This small molecule binds to this protein.
Small molecule (SMILES): CC(=O)N[C@H]1[C@@H](O[C@H]2[C@@H](O)[C@@H](CO)O[C@@H](O)[C@@H]2O[C@@H]2O[C@@H](C)[C@@H](O)[C@@H](O)[C@@H]2O)O[C@H](CO)[C@H](O)[C@@H]1O

Binding-site contacts:
Ligand atom O6 contacts residue PRO315 of chain 1.A at 3.5 Å.
Ligand atom O2 contacts residue GLU313 of chain 1.A at 2.7 Å (salt-bridge).
Ligand atom C6 contacts residue GLU266 of chain 1.A at 3.5 Å.
Ligand atom O6 contacts residue THR229 of chain 1.A at 3.8 Å.
Ligand atom C6 contacts residue GLU313 of chain 1.A at 3.6 Å.
Ligand atom C6 contacts residue THR126 of chain 1.A at 3.9 Å.
Ligand atom O3 contacts residue LYS530 of chain 1.A at 3.0 Å (salt-bridge).
Ligand atom C6 contacts residue GLU161 of chain 1.A at 3.6 Å.
Ligand atom C6 contacts residue PRO315 of chain 1.A at 3.6 Å (hydrophobic).
Ligand atom C4 contacts residue TRP262 of chain 1.A at 3.7 Å (hydrophobic).
Ligand atom O1 contacts residue GLU161 of chain 1.A at 2.5 Å (salt-bridge).
Ligand atom C2 contacts residue HIS82 of chain 1.A at 3.7 Å.
Ligand atom O4 contacts residue LYS530 of chain 1.A at 3.3 Å (salt-bridge).
Ligand atom C2 contacts residue TYR43 of chain 1.A at 3.6 Å (hydrophobic).
Ligand atom C6 contacts residue TRP262 of chain 1.A at 3.6 Å (hydrophobic).
Ligand atom O2 contacts residue GLU313 of chain 1.A at 3.7 Å.
Ligand atom O3 contacts residue ASP84 of chain 1.A at 2.5 Å (salt-bridge).
Ligand atom O4 contacts residue HIS314 of chain 1.A at 3.7 Å.
Ligand atom O3 contacts residue TYR43 of chain 1.A at 3.3 Å (h-bond).
Ligand atom C6 contacts residue TYR265 of chain 1.A at 3.6 Å (hydrophobic).
Ligand atom O4 contacts residue THR126 of chain 1.A at 2.6 Å (h-bond).
Ligand atom O6 contacts residue HIS314 of chain 1.A at 3.5 Å.
Ligand atom O6 contacts residue TYR265 of chain 1.A at 3.7 Å.
Ligand atom O6 contacts residue GLU266 of chain 1.A at 2.7 Å (salt-bridge).
Ligand atom O4 contacts residue HIS82 of chain 1.A at 3.1 Å (h-bond).
Ligand atom O3 contacts residue HIS82 of chain 1.A at 2.8 Å (h-bond).
Ligand atom C5 contacts residue GLU161 of chain 1.A at 3.6 Å.
Ligand atom C1 contacts residue GLU161 of chain 1.A at 3.4 Å.
Ligand atom C6 contacts residue HIS314 of chain 1.A at 3.6 Å.
Ligand atom C1 contacts residue TRP262 of chain 1.A at 3.4 Å (hydrophobic).
Ligand atom O3 contacts residue THR160 of chain 1.A at 3.5 Å.
Ligand atom O6 contacts residue GLU313 of chain 1.A at 2.8 Å (salt-bridge).
Ligand atom C4 contacts residue ASP84 of chain 1.A at 3.8 Å.
Ligand atom C3 contacts residue ASP84 of chain 1.A at 3.3 Å.
Ligand atom O3 contacts residue GLU313 of chain 1.A at 3.8 Å.
Ligand atom O5 contacts residue TRP262 of chain 1.A at 3.1 Å (h-bond).
Ligand atom C3 contacts residue HIS82 of chain 1.A at 3.7 Å.
Ligand atom O6 contacts residue TRP262 of chain 1.A at 3.0 Å (h-bond).
Ligand atom C4 contacts residue THR126 of chain 1.A at 3.2 Å.
Ligand atom O2 contacts residue TYR43 of chain 1.A at 2.7 Å (h-bond).

Sequence of chain 1.A:
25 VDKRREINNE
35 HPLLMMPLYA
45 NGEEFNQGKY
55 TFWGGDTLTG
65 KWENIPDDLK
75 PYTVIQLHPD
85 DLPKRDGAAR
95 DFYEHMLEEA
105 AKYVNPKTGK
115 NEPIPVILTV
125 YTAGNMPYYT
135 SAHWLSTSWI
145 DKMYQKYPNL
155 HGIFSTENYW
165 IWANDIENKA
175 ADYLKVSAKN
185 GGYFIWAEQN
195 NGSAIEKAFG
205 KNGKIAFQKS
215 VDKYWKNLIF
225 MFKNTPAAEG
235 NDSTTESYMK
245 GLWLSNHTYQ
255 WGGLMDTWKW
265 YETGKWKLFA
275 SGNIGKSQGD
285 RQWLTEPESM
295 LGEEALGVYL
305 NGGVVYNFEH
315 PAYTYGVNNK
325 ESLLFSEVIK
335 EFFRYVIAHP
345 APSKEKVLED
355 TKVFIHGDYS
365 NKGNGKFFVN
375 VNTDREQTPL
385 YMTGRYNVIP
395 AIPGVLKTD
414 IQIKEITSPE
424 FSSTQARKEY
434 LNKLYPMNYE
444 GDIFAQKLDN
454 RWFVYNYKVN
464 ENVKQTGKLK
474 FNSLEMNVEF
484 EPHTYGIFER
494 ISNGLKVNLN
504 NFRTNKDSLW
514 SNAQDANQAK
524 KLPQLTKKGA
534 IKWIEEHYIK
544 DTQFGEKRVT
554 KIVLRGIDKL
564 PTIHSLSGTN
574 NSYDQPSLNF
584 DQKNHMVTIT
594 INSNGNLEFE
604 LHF